A small-molecule ligand and the protein it binds are described below.
Small molecule (SMILES): COCC(CCO[C@H]1CC[C@@]2(C)C(=CC[C@H]3[C@@H]4C[C@@H]5O[C@]6(CC[C@@H](C)CO6)[C@@H](C)[C@@H]5[C@@]4(C)CC[C@@H]32)C1)COC

Sequence of chain 1.G:
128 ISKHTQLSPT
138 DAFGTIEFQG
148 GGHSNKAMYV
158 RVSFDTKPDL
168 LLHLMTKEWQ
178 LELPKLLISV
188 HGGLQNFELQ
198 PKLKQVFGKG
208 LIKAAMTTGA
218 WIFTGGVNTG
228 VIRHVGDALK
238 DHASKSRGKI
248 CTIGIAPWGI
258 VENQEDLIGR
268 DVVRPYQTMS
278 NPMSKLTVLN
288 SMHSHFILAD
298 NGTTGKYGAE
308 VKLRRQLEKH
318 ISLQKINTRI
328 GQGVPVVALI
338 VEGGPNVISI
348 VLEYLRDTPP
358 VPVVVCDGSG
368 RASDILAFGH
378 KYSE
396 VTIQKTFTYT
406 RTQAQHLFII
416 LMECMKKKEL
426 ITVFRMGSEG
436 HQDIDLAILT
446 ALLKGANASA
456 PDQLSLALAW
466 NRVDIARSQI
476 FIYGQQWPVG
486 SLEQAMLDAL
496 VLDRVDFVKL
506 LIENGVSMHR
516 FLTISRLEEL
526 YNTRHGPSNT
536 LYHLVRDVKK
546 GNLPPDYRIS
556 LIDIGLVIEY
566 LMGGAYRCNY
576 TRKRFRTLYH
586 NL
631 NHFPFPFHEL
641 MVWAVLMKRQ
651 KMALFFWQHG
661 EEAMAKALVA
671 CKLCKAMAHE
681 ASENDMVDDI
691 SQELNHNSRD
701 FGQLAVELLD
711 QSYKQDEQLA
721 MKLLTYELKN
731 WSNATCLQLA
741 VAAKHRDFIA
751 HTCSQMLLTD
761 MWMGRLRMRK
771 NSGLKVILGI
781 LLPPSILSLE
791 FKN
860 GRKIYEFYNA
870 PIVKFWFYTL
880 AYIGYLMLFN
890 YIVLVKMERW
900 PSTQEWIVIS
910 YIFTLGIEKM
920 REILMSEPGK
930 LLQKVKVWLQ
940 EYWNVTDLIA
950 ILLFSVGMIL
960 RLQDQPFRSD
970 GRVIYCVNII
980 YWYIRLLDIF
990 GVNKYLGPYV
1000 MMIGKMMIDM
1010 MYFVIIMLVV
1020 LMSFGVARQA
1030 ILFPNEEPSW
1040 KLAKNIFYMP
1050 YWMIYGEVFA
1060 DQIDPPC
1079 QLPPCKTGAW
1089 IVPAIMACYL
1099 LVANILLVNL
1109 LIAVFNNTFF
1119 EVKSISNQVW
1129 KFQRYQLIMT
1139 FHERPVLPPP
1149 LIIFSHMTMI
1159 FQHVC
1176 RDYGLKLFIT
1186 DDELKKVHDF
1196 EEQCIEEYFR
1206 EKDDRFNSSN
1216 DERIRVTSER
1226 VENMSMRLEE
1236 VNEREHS

Sequence of chain 1.A:
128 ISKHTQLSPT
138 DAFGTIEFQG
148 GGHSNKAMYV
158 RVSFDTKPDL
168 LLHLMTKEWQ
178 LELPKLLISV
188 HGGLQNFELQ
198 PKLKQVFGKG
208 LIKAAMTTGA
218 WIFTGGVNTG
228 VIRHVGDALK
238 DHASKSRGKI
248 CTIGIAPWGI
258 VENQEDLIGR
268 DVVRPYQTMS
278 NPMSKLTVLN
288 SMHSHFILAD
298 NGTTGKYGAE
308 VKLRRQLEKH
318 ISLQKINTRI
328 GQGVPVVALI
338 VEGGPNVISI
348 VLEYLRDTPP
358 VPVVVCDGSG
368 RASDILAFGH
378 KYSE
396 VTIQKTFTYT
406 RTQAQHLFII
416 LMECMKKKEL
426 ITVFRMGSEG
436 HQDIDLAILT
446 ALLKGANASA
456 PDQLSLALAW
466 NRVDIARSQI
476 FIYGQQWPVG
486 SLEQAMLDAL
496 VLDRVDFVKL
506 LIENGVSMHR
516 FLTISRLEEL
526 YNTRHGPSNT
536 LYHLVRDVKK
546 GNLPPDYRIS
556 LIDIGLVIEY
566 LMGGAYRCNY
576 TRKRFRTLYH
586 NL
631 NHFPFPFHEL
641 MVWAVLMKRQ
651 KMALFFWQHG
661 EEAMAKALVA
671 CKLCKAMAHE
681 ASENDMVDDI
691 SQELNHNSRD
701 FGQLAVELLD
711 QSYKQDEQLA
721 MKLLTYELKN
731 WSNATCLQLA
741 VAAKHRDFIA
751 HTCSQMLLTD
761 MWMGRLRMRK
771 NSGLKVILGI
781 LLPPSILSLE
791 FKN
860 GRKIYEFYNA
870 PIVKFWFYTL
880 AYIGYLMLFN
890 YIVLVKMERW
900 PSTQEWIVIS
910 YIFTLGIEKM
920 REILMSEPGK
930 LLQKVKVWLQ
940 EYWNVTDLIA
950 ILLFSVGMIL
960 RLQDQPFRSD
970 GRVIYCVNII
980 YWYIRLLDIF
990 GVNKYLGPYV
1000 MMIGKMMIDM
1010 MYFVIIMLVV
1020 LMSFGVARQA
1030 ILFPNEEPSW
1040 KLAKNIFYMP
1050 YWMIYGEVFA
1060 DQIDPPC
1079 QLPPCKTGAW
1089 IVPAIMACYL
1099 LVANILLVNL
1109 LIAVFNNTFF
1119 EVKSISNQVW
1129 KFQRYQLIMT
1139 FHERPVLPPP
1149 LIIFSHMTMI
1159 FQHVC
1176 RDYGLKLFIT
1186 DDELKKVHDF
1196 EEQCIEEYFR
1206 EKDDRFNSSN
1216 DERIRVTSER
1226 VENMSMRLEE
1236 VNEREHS

Binding-site contacts:
Ligand atom O25 contacts residue SER1038 of chain 1.G at 3.9 Å.
Ligand atom C16 contacts residue PRO1037 of chain 1.G at 4.2 Å (hydrophobic).
Ligand atom C14 contacts residue TRP1039 of chain 1.G at 3.8 Å (hydrophobic).
Ligand atom C75 contacts residue MET886 of chain 1.A at 3.2 Å (hydrophobic).
Ligand atom C79 contacts residue ASN889 of chain 1.A at 3.3 Å.
Ligand atom C24 contacts residue TRP1039 of chain 1.G at 4.4 Å (hydrophobic).
Ligand atom C10 contacts residue TYR890 of chain 1.A at 3.9 Å (hydrophobic).
Ligand atom C75 contacts residue ASN889 of chain 1.A at 4.5 Å.
Ligand atom C17 contacts residue PRO1037 of chain 1.G at 4.0 Å (hydrophobic).
Ligand atom C15 contacts residue SER1038 of chain 1.G at 3.6 Å.
Ligand atom C21 contacts residue PRO1037 of chain 1.G at 3.7 Å (hydrophobic).
Ligand atom C14 contacts residue PRO1037 of chain 1.G at 4.0 Å (hydrophobic).
Ligand atom C24 contacts residue SER1038 of chain 1.G at 4.0 Å.
Ligand atom C14 contacts residue SER1038 of chain 1.G at 3.2 Å.
Ligand atom C79 contacts residue MET886 of chain 1.A at 4.4 Å (hydrophobic).
Ligand atom O80 contacts residue ASN889 of chain 1.A at 4.0 Å.
Ligand atom C01 contacts residue TRP1039 of chain 1.G at 4.1 Å (hydrophobic).
Ligand atom C26 contacts residue TRP1039 of chain 1.G at 4.1 Å (hydrophobic).
Ligand atom C16 contacts residue TRP1039 of chain 1.G at 4.1 Å (hydrophobic).
Ligand atom O20 contacts residue PRO1037 of chain 1.G at 4.5 Å.
Ligand atom C26 contacts residue SER1038 of chain 1.G at 3.8 Å.
Ligand atom C13 contacts residue PRO1037 of chain 1.G at 4.4 Å (hydrophobic).
Ligand atom O25 contacts residue PRO1037 of chain 1.G at 4.4 Å.
Ligand atom C12 contacts residue TRP1039 of chain 1.G at 3.7 Å (hydrophobic).
Ligand atom C19 contacts residue TYR890 of chain 1.A at 4.0 Å (hydrophobic).
Ligand atom C79 contacts residue TYR982 of chain 1.A at 3.9 Å (hydrophobic).
Ligand atom C13 contacts residue SER1038 of chain 1.G at 4.3 Å.
Ligand atom C24 contacts residue PRO1037 of chain 1.G at 4.1 Å (hydrophobic).
Ligand atom C09 contacts residue TYR890 of chain 1.A at 4.3 Å (hydrophobic).
Ligand atom C08 contacts residue TYR890 of chain 1.A at 4.1 Å (hydrophobic).
Ligand atom C16 contacts residue SER1038 of chain 1.G at 4.3 Å.
Ligand atom C81 contacts residue TYR982 of chain 1.A at 3.9 Å (hydrophobic).